Sequence of chain 2.B:
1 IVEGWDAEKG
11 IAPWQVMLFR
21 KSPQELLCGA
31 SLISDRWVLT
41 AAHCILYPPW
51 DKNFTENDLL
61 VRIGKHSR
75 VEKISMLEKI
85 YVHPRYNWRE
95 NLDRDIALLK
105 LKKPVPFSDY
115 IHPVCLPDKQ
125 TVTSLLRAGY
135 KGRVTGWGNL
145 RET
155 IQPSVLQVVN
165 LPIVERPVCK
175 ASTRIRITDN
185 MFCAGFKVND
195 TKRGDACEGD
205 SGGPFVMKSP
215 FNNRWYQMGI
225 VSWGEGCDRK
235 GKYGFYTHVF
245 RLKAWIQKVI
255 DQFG

A protein and the small-molecule ligand that binds it are described below.
Small molecule (SMILES): CC(=O)N[C@H]1CO[C@H](CO)[C@@H](OC2O[C@H](CO)[C@@H](O)[C@H](O)[C@H]2NC(C)=O)[C@@H]1O

Binding-site contacts:
Ligand atom C5 contacts residue NAG1 of chain 2.D at 3.5 Å.
Ligand atom C6 contacts residue NAG1 of chain 2.D at 3.1 Å.
Ligand atom O3 contacts residue NAG1 of chain 2.D at 3.4 Å (h-bond).
Ligand atom O3 contacts residue NAG1 of chain 2.F at 3.0 Å.
Ligand atom O4 contacts residue NAG1 of chain 2.D at 1.5 Å (h-bond).
Ligand atom C4 contacts residue ASN53 of chain 2.B at 4.3 Å.
Ligand atom O5 contacts residue ASN53 of chain 2.B at 2.3 Å (h-bond).
Ligand atom C2 contacts residue ASN53 of chain 2.B at 2.8 Å.
Ligand atom O7 contacts residue NAG1 of chain 2.F at 2.6 Å.
Ligand atom C1 contacts residue ASN53 of chain 2.B at 1.4 Å.
Ligand atom C7 contacts residue ASN53 of chain 2.B at 4.4 Å.
Ligand atom C4 contacts residue NAG1 of chain 2.D at 2.3 Å.
Ligand atom O6 contacts residue NAG1 of chain 2.D at 3.8 Å.
Ligand atom O5 contacts residue NAG1 of chain 2.D at 4.5 Å.
Ligand atom C3 contacts residue NAG1 of chain 2.D at 3.4 Å.
Ligand atom C8 contacts residue PRO48 of chain 2.B at 3.7 Å (hydrophobic).
Ligand atom C5 contacts residue ASN53 of chain 2.B at 3.6 Å.
Ligand atom N2 contacts residue ASN53 of chain 2.B at 3.2 Å (h-bond).
Ligand atom C3 contacts residue NAG1 of chain 2.F at 4.3 Å.
Ligand atom C3 contacts residue ASN53 of chain 2.B at 3.9 Å.
Ligand atom C7 contacts residue NAG1 of chain 2.F at 3.7 Å.
Ligand atom C8 contacts residue NAG1 of chain 2.F at 4.3 Å.